Sequence of chain 2.A:
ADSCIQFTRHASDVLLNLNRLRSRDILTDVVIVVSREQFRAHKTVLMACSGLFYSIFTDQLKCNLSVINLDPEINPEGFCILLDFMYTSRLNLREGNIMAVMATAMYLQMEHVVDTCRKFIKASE

The protein below binds the small molecule below.
Small molecule (SMILES): N#Cc1c(C(F)(F)F)cc(-c2cccs2)nc1SC(C(=O)O)c1ccccc1

Sequence of chain 1.A:
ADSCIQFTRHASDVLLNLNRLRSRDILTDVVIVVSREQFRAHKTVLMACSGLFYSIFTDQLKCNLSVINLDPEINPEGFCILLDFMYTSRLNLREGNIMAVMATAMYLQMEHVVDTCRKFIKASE

Binding-site contacts:
Ligand atom C8 contacts residue SER53 of chain 1.A at 4.0 Å.
Ligand atom F2 contacts residue TYR57 of chain 1.A at 3.9 Å.
Ligand atom F2 contacts residue ALA51 of chain 1.A at 3.8 Å.
Ligand atom F2 contacts residue LEU24 of chain 2.A at 3.6 Å.
Ligand atom C contacts residue LEU24 of chain 2.A at 3.8 Å (hydrophobic).
Ligand atom C6 contacts residue ASN20 of chain 2.A at 3.9 Å.
Ligand atom C1 contacts residue ASN20 of chain 2.A at 4.1 Å.
Ligand atom F1 contacts residue ARG23 of chain 2.A at 3.3 Å.
Ligand atom S1 contacts residue TYR57 of chain 1.A at 3.8 Å.
Ligand atom S contacts residue GLY54 of chain 1.A at 3.9 Å.
Ligand atom C1 contacts residue TYR57 of chain 1.A at 3.5 Å (hydrophobic).
Ligand atom C7 contacts residue SER53 of chain 1.A at 3.5 Å.
Ligand atom F1 contacts residue LEU24 of chain 2.A at 4.1 Å.
Ligand atom C6 contacts residue MET50 of chain 1.A at 3.5 Å (hydrophobic).
Ligand atom C6 contacts residue ALA51 of chain 1.A at 3.9 Å (hydrophobic).
Ligand atom F2 contacts residue MET50 of chain 1.A at 3.3 Å.
Ligand atom F1 contacts residue ASN20 of chain 2.A at 3.0 Å.
Ligand atom N1 contacts residue TYR57 of chain 1.A at 3.5 Å (h-bond).
Ligand atom C8 contacts residue GLY54 of chain 1.A at 3.4 Å.
Ligand atom C7 contacts residue CYS52 of chain 1.A at 3.6 Å (hydrophobic).
Ligand atom C2 contacts residue TYR57 of chain 1.A at 3.5 Å (hydrophobic).
Ligand atom C9 contacts residue ASN20 of chain 2.A at 3.8 Å.
Ligand atom C18 contacts residue TYR57 of chain 1.A at 3.5 Å (hydrophobic).
Ligand atom N contacts residue TYR57 of chain 1.A at 4.0 Å.
Ligand atom C contacts residue TYR57 of chain 1.A at 3.7 Å (hydrophobic).
Ligand atom C3 contacts residue TYR57 of chain 1.A at 3.8 Å (hydrophobic).
Ligand atom C6 contacts residue SER53 of chain 1.A at 3.9 Å.
Ligand atom C9 contacts residue TYR57 of chain 1.A at 3.8 Å (hydrophobic).
Ligand atom C6 contacts residue CYS52 of chain 1.A at 4.1 Å (hydrophobic).
Ligand atom F contacts residue TYR57 of chain 1.A at 2.8 Å.
Ligand atom N1 contacts residue ARG23 of chain 2.A at 4.1 Å.
Ligand atom F2 contacts residue ASN20 of chain 2.A at 3.6 Å.
Ligand atom C6 contacts residue GLY54 of chain 1.A at 4.0 Å.
Ligand atom C contacts residue ASN20 of chain 2.A at 3.9 Å.
Ligand atom F contacts residue LEU24 of chain 2.A at 3.0 Å.
Ligand atom N1 contacts residue ARG27 of chain 2.A at 3.8 Å.
Ligand atom C9 contacts residue MET50 of chain 1.A at 3.5 Å (hydrophobic).
Ligand atom C4 contacts residue TYR57 of chain 1.A at 4.0 Å (hydrophobic).
Ligand atom C8 contacts residue GLN112 of chain 1.A at 3.9 Å.
Ligand atom C7 contacts residue GLY54 of chain 1.A at 3.4 Å.